Sequence of chain 1.A:
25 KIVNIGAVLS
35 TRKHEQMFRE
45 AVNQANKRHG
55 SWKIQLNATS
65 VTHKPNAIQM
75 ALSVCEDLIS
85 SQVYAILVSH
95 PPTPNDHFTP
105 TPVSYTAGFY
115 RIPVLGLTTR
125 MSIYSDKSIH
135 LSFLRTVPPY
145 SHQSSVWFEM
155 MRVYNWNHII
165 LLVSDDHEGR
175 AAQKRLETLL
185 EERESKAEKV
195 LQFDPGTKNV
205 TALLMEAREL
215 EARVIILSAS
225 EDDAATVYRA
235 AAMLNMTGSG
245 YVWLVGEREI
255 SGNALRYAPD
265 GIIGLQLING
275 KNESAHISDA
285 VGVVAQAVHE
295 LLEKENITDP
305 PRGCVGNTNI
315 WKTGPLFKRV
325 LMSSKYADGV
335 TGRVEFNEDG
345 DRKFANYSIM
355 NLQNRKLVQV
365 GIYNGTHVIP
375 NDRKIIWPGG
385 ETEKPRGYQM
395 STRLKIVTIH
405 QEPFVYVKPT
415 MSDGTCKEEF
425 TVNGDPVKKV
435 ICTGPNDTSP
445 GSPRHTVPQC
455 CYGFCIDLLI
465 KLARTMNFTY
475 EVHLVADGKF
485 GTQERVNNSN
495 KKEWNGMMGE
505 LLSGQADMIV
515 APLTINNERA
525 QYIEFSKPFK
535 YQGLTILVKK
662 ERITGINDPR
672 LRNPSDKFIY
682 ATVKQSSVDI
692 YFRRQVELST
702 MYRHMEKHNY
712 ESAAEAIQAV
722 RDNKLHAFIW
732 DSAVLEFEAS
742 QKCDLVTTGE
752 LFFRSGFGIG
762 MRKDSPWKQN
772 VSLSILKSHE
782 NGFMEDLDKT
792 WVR

Binding-site contacts:
Ligand atom O6 contacts residue ASN491 of chain 1.A at 4.3 Å.
Ligand atom N2 contacts residue ASN492 of chain 1.A at 4.4 Å.
Ligand atom C1 contacts residue ASN491 of chain 1.A at 1.4 Å.
Ligand atom C4 contacts residue ASN491 of chain 1.A at 4.2 Å.
Ligand atom O7 contacts residue ASN492 of chain 1.A at 2.9 Å (h-bond).
Ligand atom O7 contacts residue ASN491 of chain 1.A at 3.6 Å (h-bond).
Ligand atom C7 contacts residue ASN491 of chain 1.A at 3.4 Å.
Ligand atom C8 contacts residue ASN491 of chain 1.A at 4.5 Å.
Ligand atom O5 contacts residue ASN491 of chain 1.A at 2.4 Å (h-bond).
Ligand atom C7 contacts residue ASN492 of chain 1.A at 3.8 Å.
Ligand atom O5 contacts residue ASN492 of chain 1.A at 3.9 Å.
Ligand atom C3 contacts residue ASN491 of chain 1.A at 3.8 Å.
Ligand atom C2 contacts residue ASN491 of chain 1.A at 2.5 Å.
Ligand atom C1 contacts residue ASN492 of chain 1.A at 4.2 Å.
Ligand atom C5 contacts residue ASN491 of chain 1.A at 3.7 Å.
Ligand atom C2 contacts residue ASN492 of chain 1.A at 4.2 Å.
Ligand atom N2 contacts residue ASN491 of chain 1.A at 2.9 Å (h-bond).

A small-molecule ligand and the protein it binds are described below.
Small molecule (SMILES): CC(=O)N[C@@H]1[C@@H](O)[C@H](O)[C@@H](CO)O[C@H]1O